This small molecule binds to this protein.
Small molecule (SMILES): CC(=O)N[C@@H]1[C@@H](O)[C@H](O)[C@@H](CO)O[C@H]1O

Sequence of chain 1.H:
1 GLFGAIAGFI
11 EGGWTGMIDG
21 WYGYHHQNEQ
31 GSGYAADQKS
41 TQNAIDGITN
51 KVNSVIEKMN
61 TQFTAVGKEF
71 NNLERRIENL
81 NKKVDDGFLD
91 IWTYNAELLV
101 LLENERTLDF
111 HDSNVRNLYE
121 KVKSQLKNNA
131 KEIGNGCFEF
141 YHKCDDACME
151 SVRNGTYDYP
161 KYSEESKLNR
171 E

Binding-site contacts:
Ligand atom C6 contacts residue THR156 of chain 1.H at 4.4 Å.
Ligand atom O5 contacts residue SER151 of chain 1.H at 3.6 Å.
Ligand atom C2 contacts residue THR156 of chain 1.H at 4.4 Å.
Ligand atom C5 contacts residue THR156 of chain 1.H at 3.6 Å.
Ligand atom C8 contacts residue ASN154 of chain 1.H at 3.7 Å.
Ligand atom C4 contacts residue ASN154 of chain 1.H at 4.1 Å.
Ligand atom C1 contacts residue SER151 of chain 1.H at 4.3 Å.
Ligand atom O5 contacts residue ASN154 of chain 1.H at 2.4 Å (h-bond).
Ligand atom C3 contacts residue ASN154 of chain 1.H at 3.7 Å.
Ligand atom C5 contacts residue ASN154 of chain 1.H at 3.6 Å.
Ligand atom O7 contacts residue ASN154 of chain 1.H at 3.9 Å.
Ligand atom O6 contacts residue SER151 of chain 1.H at 3.8 Å.
Ligand atom C7 contacts residue ASN154 of chain 1.H at 3.2 Å.
Ligand atom C5 contacts residue SER151 of chain 1.H at 4.2 Å.
Ligand atom C2 contacts residue ASN154 of chain 1.H at 2.3 Å.
Ligand atom C6 contacts residue SER151 of chain 1.H at 3.8 Å.
Ligand atom O6 contacts residue GLU150 of chain 1.H at 3.7 Å.
Ligand atom O5 contacts residue GLU150 of chain 1.H at 3.8 Å.
Ligand atom C1 contacts residue THR156 of chain 1.H at 3.2 Å.
Ligand atom O6 contacts residue ALA147 of chain 1.H at 3.0 Å (h-bond).
Ligand atom C1 contacts residue ASN154 of chain 1.H at 1.4 Å.
Ligand atom C1 contacts residue GLU150 of chain 1.H at 4.1 Å.
Ligand atom O5 contacts residue THR156 of chain 1.H at 3.4 Å (h-bond).
Ligand atom N2 contacts residue ASN154 of chain 1.H at 2.8 Å (h-bond).
Ligand atom C6 contacts residue ALA147 of chain 1.H at 3.5 Å (hydrophobic).